Binding-site contacts:
Ligand atom C7 contacts residue ASN416 of chain 1.G at 3.5 Å.
Ligand atom C8 contacts residue SER415 of chain 1.G at 4.3 Å.
Ligand atom C1 contacts residue ASN416 of chain 1.G at 1.5 Å.
Ligand atom O7 contacts residue NAG1 of chain 1.KA at 4.4 Å.
Ligand atom C3 contacts residue ASN416 of chain 1.G at 3.9 Å.
Ligand atom C5 contacts residue ASN416 of chain 1.G at 3.8 Å.
Ligand atom C8 contacts residue VAL414 of chain 1.G at 3.6 Å (hydrophobic).
Ligand atom C8 contacts residue ASN232 of chain 1.G at 4.1 Å.
Ligand atom N2 contacts residue ASN416 of chain 1.G at 2.9 Å (h-bond).
Ligand atom C8 contacts residue NAG1 of chain 1.KA at 3.7 Å.
Ligand atom C7 contacts residue ASN232 of chain 1.G at 4.5 Å.
Ligand atom O5 contacts residue ASN416 of chain 1.G at 2.4 Å (h-bond).
Ligand atom C4 contacts residue ASN416 of chain 1.G at 4.3 Å.
Ligand atom O5 contacts residue PRO261 of chain 1.G at 3.8 Å.
Ligand atom C8 contacts residue ASN416 of chain 1.G at 3.9 Å.
Ligand atom O7 contacts residue ASN416 of chain 1.G at 3.8 Å.
Ligand atom C1 contacts residue PRO261 of chain 1.G at 4.3 Å (hydrophobic).
Ligand atom O7 contacts residue ASN232 of chain 1.G at 4.3 Å.
Ligand atom C2 contacts residue ASN416 of chain 1.G at 2.5 Å.

This small molecule binds to this protein.
Small molecule (SMILES): CC(=O)N[C@H]1[C@H](O[C@H]2[C@H](O)[C@@H](NC(C)=O)CO[C@@H]2CO)O[C@H](CO)[C@@H](O)[C@@H]1O

Sequence of chain 1.G:
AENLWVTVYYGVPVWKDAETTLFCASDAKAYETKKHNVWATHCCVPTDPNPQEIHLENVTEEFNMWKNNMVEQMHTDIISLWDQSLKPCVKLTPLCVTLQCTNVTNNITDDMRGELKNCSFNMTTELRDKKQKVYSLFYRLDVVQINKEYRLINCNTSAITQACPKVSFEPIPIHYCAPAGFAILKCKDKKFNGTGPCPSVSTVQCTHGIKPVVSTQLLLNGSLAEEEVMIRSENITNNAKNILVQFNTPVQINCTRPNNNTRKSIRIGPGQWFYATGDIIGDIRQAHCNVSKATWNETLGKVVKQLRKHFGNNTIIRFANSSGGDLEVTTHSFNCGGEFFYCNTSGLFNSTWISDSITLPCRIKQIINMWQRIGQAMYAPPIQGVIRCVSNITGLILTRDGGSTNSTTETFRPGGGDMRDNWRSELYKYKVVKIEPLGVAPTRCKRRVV